Binding-site contacts:
Ligand atom NAG contacts residue TYR170 of chain 1.B at 3.2 Å (h-bond).
Ligand atom N1 contacts residue NDP1 of chain 1.G at 3.7 Å.
Ligand atom CAM contacts residue ASN108 of chain 1.B at 3.1 Å.
Ligand atom NAG contacts residue ILE14 of chain 1.B at 2.8 Å (h-bond).
Ligand atom CAY contacts residue ILE112 of chain 1.B at 3.8 Å (hydrophobic).
Ligand atom CAR contacts residue MET55 of chain 1.B at 3.6 Å (hydrophobic).
Ligand atom NAH contacts residue CYS15 of chain 1.B at 3.2 Å (h-bond).
Ligand atom CAI contacts residue NDP1 of chain 1.G at 3.7 Å.
Ligand atom CL contacts residue LEU164 of chain 1.B at 3.7 Å.
Ligand atom CAP contacts residue ASP54 of chain 1.B at 3.3 Å.
Ligand atom N1 contacts residue ALA16 of chain 1.B at 3.8 Å.
Ligand atom C2 contacts residue PHE58 of chain 1.B at 3.7 Å (hydrophobic).
Ligand atom CAV contacts residue PHE58 of chain 1.B at 3.6 Å (hydrophobic).
Ligand atom NAG contacts residue LEU164 of chain 1.B at 3.2 Å (h-bond).
Ligand atom CAO contacts residue NDP1 of chain 1.G at 3.6 Å.
Ligand atom NAH contacts residue ILE14 of chain 1.B at 3.8 Å.
Ligand atom N3 contacts residue ASP54 of chain 1.B at 2.7 Å (salt-bridge).
Ligand atom C6 contacts residue PHE58 of chain 1.B at 3.6 Å (hydrophobic).
Ligand atom C6 contacts residue NDP1 of chain 1.G at 3.3 Å.
Ligand atom CAK contacts residue ASN108 of chain 1.B at 3.8 Å.
Ligand atom CAJ contacts residue ASP54 of chain 1.B at 3.2 Å.
Ligand atom CAN contacts residue NDP1 of chain 1.G at 3.4 Å.
Ligand atom C2 contacts residue ASP54 of chain 1.B at 3.6 Å.
Ligand atom C6 contacts residue ILE14 of chain 1.B at 3.5 Å (hydrophobic).
Ligand atom CL contacts residue ASN108 of chain 1.B at 3.8 Å.
Ligand atom C4 contacts residue ASP54 of chain 1.B at 3.4 Å.
Ligand atom NAH contacts residue ASP54 of chain 1.B at 2.9 Å (salt-bridge).
Ligand atom CAL contacts residue PHE58 of chain 1.B at 3.8 Å (hydrophobic).
Ligand atom N1 contacts residue CYS15 of chain 1.B at 3.4 Å.
Ligand atom CAW contacts residue ILE112 of chain 1.B at 3.7 Å (hydrophobic).
Ligand atom C2 contacts residue ALA16 of chain 1.B at 3.8 Å (hydrophobic).
Ligand atom N1 contacts residue ILE14 of chain 1.B at 3.4 Å (h-bond).
Ligand atom NAG contacts residue NDP1 of chain 1.G at 3.4 Å (h-bond).
Ligand atom NAH contacts residue THR185 of chain 1.B at 3.4 Å (h-bond).
Ligand atom N3 contacts residue ALA16 of chain 1.B at 3.8 Å.
Ligand atom C2 contacts residue CYS15 of chain 1.B at 3.6 Å (hydrophobic).
Ligand atom CAR contacts residue PHE58 of chain 1.B at 3.6 Å (hydrophobic).
Ligand atom N1 contacts residue PHE58 of chain 1.B at 3.5 Å.
Ligand atom C5 contacts residue PHE58 of chain 1.B at 3.8 Å (hydrophobic).
Ligand atom C5 contacts residue NDP1 of chain 1.G at 3.6 Å.

The protein below binds the small molecule below.
Small molecule (SMILES): Nc1nc(N)c(-c2cccc(Cl)c2)c(CCCOc2ccccc2)n1

Sequence of chain 1.B:
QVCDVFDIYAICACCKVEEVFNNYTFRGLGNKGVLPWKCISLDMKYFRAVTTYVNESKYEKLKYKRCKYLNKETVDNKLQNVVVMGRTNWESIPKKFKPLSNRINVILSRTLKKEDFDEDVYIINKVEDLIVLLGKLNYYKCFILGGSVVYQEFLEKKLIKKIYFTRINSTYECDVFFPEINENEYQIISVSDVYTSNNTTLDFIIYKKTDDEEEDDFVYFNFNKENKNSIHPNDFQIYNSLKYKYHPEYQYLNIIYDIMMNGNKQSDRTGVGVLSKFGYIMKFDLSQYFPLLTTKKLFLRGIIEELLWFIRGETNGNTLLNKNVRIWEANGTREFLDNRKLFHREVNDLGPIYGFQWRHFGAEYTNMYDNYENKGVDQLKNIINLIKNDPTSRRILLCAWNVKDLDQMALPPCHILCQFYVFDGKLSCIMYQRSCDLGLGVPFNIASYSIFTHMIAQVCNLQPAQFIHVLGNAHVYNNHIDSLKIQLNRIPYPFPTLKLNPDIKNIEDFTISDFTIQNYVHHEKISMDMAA